Sequence of chain 1.B:
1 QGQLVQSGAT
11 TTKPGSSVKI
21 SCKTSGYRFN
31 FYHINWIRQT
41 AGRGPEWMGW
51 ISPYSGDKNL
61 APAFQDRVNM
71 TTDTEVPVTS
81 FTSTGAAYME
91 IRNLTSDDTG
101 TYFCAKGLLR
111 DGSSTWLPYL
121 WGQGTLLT

This small molecule binds to this protein.
Small molecule (SMILES): CC(=O)N[C@@H]1[C@@H](O)[C@H](O)[C@@H](CO)O[C@H]1O

Binding-site contacts:
Ligand atom C8 contacts residue LYS19 of chain 1.B at 4.2 Å.
Ligand atom C1 contacts residue ASN69 of chain 1.B at 1.4 Å.
Ligand atom N2 contacts residue ASN69 of chain 1.B at 2.9 Å (h-bond).
Ligand atom O5 contacts residue ASN69 of chain 1.B at 2.4 Å (h-bond).
Ligand atom C5 contacts residue ASN69 of chain 1.B at 3.6 Å.
Ligand atom C4 contacts residue ASN69 of chain 1.B at 4.2 Å.
Ligand atom C2 contacts residue ASN69 of chain 1.B at 2.5 Å.
Ligand atom C3 contacts residue ASN69 of chain 1.B at 3.8 Å.
Ligand atom C7 contacts residue ASN69 of chain 1.B at 4.1 Å.